Binding-site contacts:
Ligand atom C4 contacts residue ASN211 of chain 1.A at 4.2 Å.
Ligand atom C2 contacts residue ASN211 of chain 1.A at 2.4 Å.
Ligand atom O5 contacts residue ASN211 of chain 1.A at 2.4 Å (h-bond).
Ligand atom O5 contacts residue THR213 of chain 1.A at 3.9 Å.
Ligand atom O4 contacts residue GLN188 of chain 1.A at 4.3 Å.
Ligand atom C3 contacts residue THR213 of chain 1.A at 4.2 Å.
Ligand atom C1 contacts residue THR213 of chain 1.A at 3.5 Å.
Ligand atom C5 contacts residue ASN211 of chain 1.A at 3.6 Å.
Ligand atom C5 contacts residue THR213 of chain 1.A at 3.8 Å.
Ligand atom N2 contacts residue ASN211 of chain 1.A at 2.9 Å (h-bond).
Ligand atom C3 contacts residue ASN211 of chain 1.A at 3.7 Å.
Ligand atom C1 contacts residue ASN211 of chain 1.A at 1.4 Å.
Ligand atom C2 contacts residue THR213 of chain 1.A at 4.2 Å.
Ligand atom C8 contacts residue ASN211 of chain 1.A at 3.6 Å.
Ligand atom O7 contacts residue VAL197 of chain 1.A at 3.7 Å.
Ligand atom N2 contacts residue THR213 of chain 1.A at 4.4 Å.
Ligand atom C7 contacts residue ASN211 of chain 1.A at 3.5 Å.
Ligand atom O7 contacts residue THR198 of chain 1.A at 4.4 Å.
Ligand atom O7 contacts residue ASN211 of chain 1.A at 4.4 Å.
Ligand atom C3 contacts residue GLN188 of chain 1.A at 4.1 Å.

The small molecule below binds the protein below.
Small molecule (SMILES): CC(=O)N[C@@H]1[C@@H](O)[C@H](O)[C@@H](CO)O[C@H]1O

Sequence of chain 1.A:
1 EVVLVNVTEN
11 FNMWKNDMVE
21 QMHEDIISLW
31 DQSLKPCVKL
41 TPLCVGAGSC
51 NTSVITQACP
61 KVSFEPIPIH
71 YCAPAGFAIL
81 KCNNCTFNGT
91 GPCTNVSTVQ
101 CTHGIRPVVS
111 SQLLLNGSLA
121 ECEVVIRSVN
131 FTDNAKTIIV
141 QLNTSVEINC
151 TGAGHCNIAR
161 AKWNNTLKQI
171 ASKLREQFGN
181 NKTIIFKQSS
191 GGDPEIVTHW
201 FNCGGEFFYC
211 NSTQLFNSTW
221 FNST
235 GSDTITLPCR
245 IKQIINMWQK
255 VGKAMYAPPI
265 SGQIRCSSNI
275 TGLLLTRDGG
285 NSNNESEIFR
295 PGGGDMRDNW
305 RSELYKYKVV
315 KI